The small molecule below binds the protein below.
Small molecule (SMILES): Cc1oc(-c2ccccc2)nc1CCOc1ccc(CC2SC(=O)NC2=O)c2sccc12

Binding-site contacts:
Ligand atom C30 contacts residue LEU64 of chain 1.B at 3.6 Å (hydrophobic).
Ligand atom C05 contacts residue HIS260 of chain 1.B at 3.5 Å.
Ligand atom C07 contacts residue PRO63 of chain 1.B at 4.0 Å (hydrophobic).
Ligand atom C22 contacts residue PRO63 of chain 1.B at 3.6 Å (hydrophobic).
Ligand atom C01 contacts residue ILE61 of chain 1.B at 3.7 Å (hydrophobic).
Ligand atom C14 contacts residue PRO63 of chain 1.B at 3.9 Å (hydrophobic).
Ligand atom O06 contacts residue HIS260 of chain 1.B at 3.2 Å.
Ligand atom C22 contacts residue ILE61 of chain 1.B at 3.7 Å (hydrophobic).
Ligand atom C10 contacts residue HIS260 of chain 1.B at 3.8 Å.
Ligand atom C30 contacts residue PRO63 of chain 1.B at 3.7 Å (hydrophobic).
Ligand atom C05 contacts residue PRO63 of chain 1.B at 3.4 Å (hydrophobic).
Ligand atom S32 contacts residue LEU64 of chain 1.B at 3.7 Å.
Ligand atom C02 contacts residue PRO63 of chain 1.B at 3.7 Å (hydrophobic).
Ligand atom C12 contacts residue PHE81 of chain 1.B at 3.7 Å (hydrophobic).
Ligand atom C09 contacts residue HIS260 of chain 1.B at 3.8 Å.
Ligand atom O31 contacts residue PRO63 of chain 1.B at 3.4 Å.
Ligand atom C21 contacts residue PRO63 of chain 1.B at 3.7 Å (hydrophobic).
Ligand atom C30 contacts residue GLN65 of chain 1.B at 4.0 Å.
Ligand atom O06 contacts residue PRO63 of chain 1.B at 3.6 Å.
Ligand atom C12 contacts residue HIS260 of chain 1.B at 3.8 Å.
Ligand atom C08 contacts residue HIS260 of chain 1.B at 3.9 Å.
Ligand atom N04 contacts residue HIS260 of chain 1.B at 4.0 Å.
Ligand atom C23 contacts residue ILE61 of chain 1.B at 3.9 Å (hydrophobic).
Ligand atom O15 contacts residue PRO63 of chain 1.B at 3.5 Å.
Ligand atom C02 contacts residue HIS260 of chain 1.B at 3.6 Å.
Ligand atom C01 contacts residue HIS260 of chain 1.B at 4.0 Å.
Ligand atom C16 contacts residue PRO63 of chain 1.B at 3.6 Å (hydrophobic).
Ligand atom C10 contacts residue SER258 of chain 1.B at 3.7 Å.
Ligand atom C11 contacts residue GLN77 of chain 1.B at 3.8 Å.
Ligand atom N04 contacts residue PRO63 of chain 1.B at 3.5 Å.
Ligand atom O31 contacts residue GLN65 of chain 1.B at 2.8 Å (h-bond).
Ligand atom C07 contacts residue HIS260 of chain 1.B at 3.9 Å.
Ligand atom C11 contacts residue GLN80 of chain 1.B at 4.0 Å.
Ligand atom C09 contacts residue LEU259 of chain 1.B at 3.9 Å (hydrophobic).
Ligand atom O31 contacts residue LEU64 of chain 1.B at 3.0 Å (h-bond).
Ligand atom O06 contacts residue PHE81 of chain 1.B at 3.4 Å.
Ligand atom C03 contacts residue PRO63 of chain 1.B at 3.6 Å (hydrophobic).
Ligand atom N04 contacts residue PRO261 of chain 1.B at 3.5 Å.
Ligand atom C10 contacts residue GLN80 of chain 1.B at 3.9 Å.
Ligand atom C09 contacts residue SER258 of chain 1.B at 3.8 Å.

Sequence of chain 1.B:
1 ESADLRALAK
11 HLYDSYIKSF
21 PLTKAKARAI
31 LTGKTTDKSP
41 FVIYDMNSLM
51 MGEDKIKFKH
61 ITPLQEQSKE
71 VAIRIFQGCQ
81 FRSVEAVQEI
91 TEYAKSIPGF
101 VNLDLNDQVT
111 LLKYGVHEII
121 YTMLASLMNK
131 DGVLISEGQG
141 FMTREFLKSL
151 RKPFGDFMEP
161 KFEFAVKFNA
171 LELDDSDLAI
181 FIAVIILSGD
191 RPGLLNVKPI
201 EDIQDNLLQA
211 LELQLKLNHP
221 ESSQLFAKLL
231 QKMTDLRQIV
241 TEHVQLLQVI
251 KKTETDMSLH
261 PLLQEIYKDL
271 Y